A protein and the small-molecule ligand that binds it are described below.
Small molecule (SMILES): CC(=O)N[C@@H]1[C@@H](O)[C@H](O)[C@@H](CO)O[C@H]1O

Sequence of chain 1.D:
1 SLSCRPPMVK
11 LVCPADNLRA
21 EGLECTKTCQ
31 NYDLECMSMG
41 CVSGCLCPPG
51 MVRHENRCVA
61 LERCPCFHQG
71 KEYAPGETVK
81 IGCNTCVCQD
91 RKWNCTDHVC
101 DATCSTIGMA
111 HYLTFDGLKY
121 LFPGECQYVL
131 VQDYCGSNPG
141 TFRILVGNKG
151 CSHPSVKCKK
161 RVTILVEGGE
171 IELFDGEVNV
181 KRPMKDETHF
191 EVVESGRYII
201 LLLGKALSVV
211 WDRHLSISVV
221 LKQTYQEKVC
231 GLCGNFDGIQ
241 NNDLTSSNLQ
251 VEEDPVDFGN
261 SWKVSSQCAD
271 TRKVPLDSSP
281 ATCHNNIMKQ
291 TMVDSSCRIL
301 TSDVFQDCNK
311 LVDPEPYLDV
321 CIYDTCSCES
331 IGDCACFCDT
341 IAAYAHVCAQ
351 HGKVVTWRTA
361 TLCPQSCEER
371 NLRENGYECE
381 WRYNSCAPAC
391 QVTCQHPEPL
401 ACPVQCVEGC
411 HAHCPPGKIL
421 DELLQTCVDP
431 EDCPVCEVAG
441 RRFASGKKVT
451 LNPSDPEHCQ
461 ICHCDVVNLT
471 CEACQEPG

Binding-site contacts:
Ligand atom O7 contacts residue HIS413 of chain 1.D at 4.2 Å.
Ligand atom N2 contacts residue ASN384 of chain 1.D at 2.9 Å (h-bond).
Ligand atom O5 contacts residue ASN384 of chain 1.D at 2.4 Å (h-bond).
Ligand atom C4 contacts residue ASN384 of chain 1.D at 4.2 Å.
Ligand atom C5 contacts residue ASN384 of chain 1.D at 3.6 Å.
Ligand atom C7 contacts residue ASN384 of chain 1.D at 3.7 Å.
Ligand atom C3 contacts residue ASN384 of chain 1.D at 3.8 Å.
Ligand atom C7 contacts residue ALA387 of chain 1.D at 4.4 Å (hydrophobic).
Ligand atom C8 contacts residue ALA387 of chain 1.D at 4.4 Å (hydrophobic).
Ligand atom C8 contacts residue PRO388 of chain 1.D at 4.3 Å (hydrophobic).
Ligand atom C1 contacts residue ASN384 of chain 1.D at 1.4 Å.
Ligand atom O7 contacts residue ASN384 of chain 1.D at 4.0 Å.
Ligand atom C2 contacts residue ALA387 of chain 1.D at 4.1 Å (hydrophobic).
Ligand atom N2 contacts residue ALA387 of chain 1.D at 3.4 Å.
Ligand atom N2 contacts residue PRO388 of chain 1.D at 4.3 Å.
Ligand atom C2 contacts residue ASN384 of chain 1.D at 2.4 Å.
Ligand atom O3 contacts residue PRO388 of chain 1.D at 4.3 Å.